Sequence of chain 1.B:
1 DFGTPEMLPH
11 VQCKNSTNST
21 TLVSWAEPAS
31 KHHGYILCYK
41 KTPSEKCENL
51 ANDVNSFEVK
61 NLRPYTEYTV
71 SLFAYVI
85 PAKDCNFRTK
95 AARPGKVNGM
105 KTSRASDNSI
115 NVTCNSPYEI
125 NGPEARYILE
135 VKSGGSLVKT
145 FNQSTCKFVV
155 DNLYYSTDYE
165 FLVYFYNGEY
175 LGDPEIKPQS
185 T

This protein binds this small molecule.
Small molecule (SMILES): CC(=O)N[C@@H]1[C@@H](O)[C@H](O)[C@@H](CO)O[C@H]1O

Binding-site contacts:
Ligand atom N2 contacts residue ASN115 of chain 1.B at 2.9 Å (h-bond).
Ligand atom C5 contacts residue ASN115 of chain 1.B at 3.6 Å.
Ligand atom C8 contacts residue ASN115 of chain 1.B at 4.4 Å.
Ligand atom C7 contacts residue ASN115 of chain 1.B at 3.4 Å.
Ligand atom C2 contacts residue ASN115 of chain 1.B at 2.4 Å.
Ligand atom N2 contacts residue ALA109 of chain 1.B at 4.2 Å.
Ligand atom O6 contacts residue LYS151 of chain 1.B at 4.5 Å.
Ligand atom O5 contacts residue ASN115 of chain 1.B at 2.3 Å (h-bond).
Ligand atom C8 contacts residue ARG108 of chain 1.B at 3.5 Å.
Ligand atom O7 contacts residue ASN115 of chain 1.B at 3.5 Å (h-bond).
Ligand atom C1 contacts residue ASN115 of chain 1.B at 1.4 Å.
Ligand atom C7 contacts residue ALA109 of chain 1.B at 4.5 Å (hydrophobic).
Ligand atom O7 contacts residue SER107 of chain 1.B at 4.4 Å.
Ligand atom C3 contacts residue ASN115 of chain 1.B at 3.7 Å.
Ligand atom C8 contacts residue ALA109 of chain 1.B at 3.6 Å (hydrophobic).
Ligand atom C4 contacts residue ASN115 of chain 1.B at 4.2 Å.